This protein binds this small molecule.
Small molecule (SMILES): O=C(CBr)c1ccc(Br)cc1

Sequence of chain 1.A:
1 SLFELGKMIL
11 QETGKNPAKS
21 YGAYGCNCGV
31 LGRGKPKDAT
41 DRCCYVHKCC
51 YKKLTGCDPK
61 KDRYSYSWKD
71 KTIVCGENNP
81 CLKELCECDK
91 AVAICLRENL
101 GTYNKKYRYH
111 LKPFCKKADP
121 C

Binding-site contacts:
Ligand atom CH contacts residue CYS44 of chain 1.B at 4.2 Å (hydrophobic).
Ligand atom CG contacts residue LEU5 of chain 1.B at 4.2 Å (hydrophobic).
Ligand atom CH contacts residue LYS48 of chain 1.B at 3.8 Å.
Ligand atom CR contacts residue CYS44 of chain 1.B at 4.2 Å (hydrophobic).
Ligand atom BR contacts residue VAL30 of chain 1.A at 4.3 Å.
Ligand atom CD2 contacts residue HIS47 of chain 1.B at 4.2 Å.
Ligand atom CR contacts residue LEU5 of chain 1.B at 4.5 Å (hydrophobic).
Ligand atom O contacts residue VAL92 of chain 1.B at 3.6 Å.
Ligand atom O contacts residue HIS47 of chain 1.B at 2.9 Å (h-bond).
Ligand atom O contacts residue CYS44 of chain 1.B at 3.3 Å (h-bond).
Ligand atom CZ contacts residue GLY29 of chain 1.B at 3.5 Å.
Ligand atom CE1 contacts residue CYS28 of chain 1.B at 3.9 Å (hydrophobic).
Ligand atom CD1 contacts residue CYS44 of chain 1.B at 4.2 Å (hydrophobic).
Ligand atom BR contacts residue GLY29 of chain 1.B at 3.7 Å.
Ligand atom CD1 contacts residue TYR21 of chain 1.B at 4.3 Å (hydrophobic).
Ligand atom CD2 contacts residue GLY29 of chain 1.B at 4.3 Å.
Ligand atom CH contacts residue HIS47 of chain 1.B at 1.6 Å.
Ligand atom CD1 contacts residue GLY29 of chain 1.B at 3.5 Å.
Ligand atom CG contacts residue GLY29 of chain 1.B at 4.1 Å.
Ligand atom CD2 contacts residue LEU5 of chain 1.B at 4.1 Å (hydrophobic).
Ligand atom CH contacts residue TYR51 of chain 1.B at 4.5 Å (hydrophobic).
Ligand atom CD1 contacts residue CYS28 of chain 1.B at 4.0 Å (hydrophobic).
Ligand atom CE1 contacts residue TYR21 of chain 1.B at 3.7 Å (hydrophobic).
Ligand atom CR contacts residue HIS47 of chain 1.B at 2.6 Å.
Ligand atom CG contacts residue HIS47 of chain 1.B at 3.7 Å.
Ligand atom BR contacts residue GLY22 of chain 1.B at 3.9 Å.
Ligand atom CE2 contacts residue GLY29 of chain 1.B at 4.0 Å.
Ligand atom CE2 contacts residue LEU2 of chain 1.B at 4.4 Å (hydrophobic).
Ligand atom CD2 contacts residue LYS48 of chain 1.B at 4.4 Å.
Ligand atom CE1 contacts residue GLY29 of chain 1.B at 3.3 Å.

Sequence of chain 1.B:
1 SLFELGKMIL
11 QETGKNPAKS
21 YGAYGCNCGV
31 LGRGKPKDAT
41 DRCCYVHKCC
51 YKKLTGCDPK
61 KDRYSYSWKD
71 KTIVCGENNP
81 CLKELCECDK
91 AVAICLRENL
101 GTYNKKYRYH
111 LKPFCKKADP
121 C